Sequence of chain 2.A:
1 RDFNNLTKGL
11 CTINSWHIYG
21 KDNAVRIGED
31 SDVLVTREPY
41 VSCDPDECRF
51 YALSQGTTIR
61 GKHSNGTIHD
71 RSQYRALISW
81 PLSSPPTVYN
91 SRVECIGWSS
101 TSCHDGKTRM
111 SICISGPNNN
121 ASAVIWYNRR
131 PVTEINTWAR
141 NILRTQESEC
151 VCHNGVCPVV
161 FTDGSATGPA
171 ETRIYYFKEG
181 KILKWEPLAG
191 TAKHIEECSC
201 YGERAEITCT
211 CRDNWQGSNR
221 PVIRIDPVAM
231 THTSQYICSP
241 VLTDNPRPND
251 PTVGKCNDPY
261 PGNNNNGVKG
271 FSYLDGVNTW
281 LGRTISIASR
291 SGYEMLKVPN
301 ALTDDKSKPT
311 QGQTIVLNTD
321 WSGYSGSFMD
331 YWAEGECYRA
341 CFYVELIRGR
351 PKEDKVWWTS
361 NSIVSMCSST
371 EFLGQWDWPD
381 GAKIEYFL

Binding-site contacts:
Ligand atom O8 contacts residue SER286 of chain 2.A at 4.3 Å.
Ligand atom C11 contacts residue THR319 of chain 2.A at 3.5 Å.
Ligand atom O9 contacts residue LYS352 of chain 2.A at 2.8 Å (salt-bridge).
Ligand atom C6 contacts residue SER289 of chain 2.A at 4.0 Å.
Ligand atom C7 contacts residue SER289 of chain 2.A at 3.8 Å.
Ligand atom C10 contacts residue ASN318 of chain 2.A at 3.6 Å.
Ligand atom C11 contacts residue TRP321 of chain 2.A at 3.5 Å (hydrophobic).
Ligand atom O10 contacts residue THR319 of chain 2.A at 4.1 Å.
Ligand atom C5 contacts residue ASN318 of chain 2.A at 3.8 Å.
Ligand atom C9 contacts residue LYS352 of chain 2.A at 3.2 Å.
Ligand atom O7 contacts residue TRP321 of chain 2.A at 4.0 Å.
Ligand atom C9 contacts residue TRP321 of chain 2.A at 3.9 Å (hydrophobic).
Ligand atom C11 contacts residue ASP320 of chain 2.A at 3.5 Å.
Ligand atom N5 contacts residue SER291 of chain 2.A at 2.9 Å (h-bond).
Ligand atom O1A contacts residue SER286 of chain 2.A at 2.6 Å (h-bond).
Ligand atom C8 contacts residue SER289 of chain 2.A at 3.4 Å.
Ligand atom O1B contacts residue SER286 of chain 2.A at 3.4 Å (h-bond).
Ligand atom C10 contacts residue SER291 of chain 2.A at 3.7 Å.
Ligand atom C3 contacts residue ASN318 of chain 2.A at 3.9 Å.
Ligand atom O8 contacts residue SER289 of chain 2.A at 2.7 Å (h-bond).
Ligand atom C5 contacts residue SER291 of chain 2.A at 3.9 Å.
Ligand atom O10 contacts residue TRP321 of chain 2.A at 4.1 Å.
Ligand atom O1A contacts residue ALA288 of chain 2.A at 3.9 Å.
Ligand atom C9 contacts residue SER289 of chain 2.A at 3.4 Å.
Ligand atom O1A contacts residue SER289 of chain 2.A at 3.9 Å.
Ligand atom C11 contacts residue SER291 of chain 2.A at 3.4 Å.
Ligand atom C10 contacts residue TRP321 of chain 2.A at 3.9 Å (hydrophobic).
Ligand atom C7 contacts residue TRP321 of chain 2.A at 3.7 Å (hydrophobic).
Ligand atom C4 contacts residue ASN318 of chain 2.A at 3.2 Å.
Ligand atom O1B contacts residue ASN318 of chain 2.A at 3.2 Å (h-bond).
Ligand atom C11 contacts residue ASN318 of chain 2.A at 3.6 Å.
Ligand atom C4 contacts residue SER291 of chain 2.A at 4.0 Å.
Ligand atom O4 contacts residue THR319 of chain 2.A at 4.0 Å.
Ligand atom N5 contacts residue TRP321 of chain 2.A at 4.2 Å.
Ligand atom C1 contacts residue ASN318 of chain 2.A at 4.1 Å.
Ligand atom C10 contacts residue THR319 of chain 2.A at 4.0 Å.
Ligand atom O4 contacts residue ASN318 of chain 2.A at 3.3 Å (h-bond).
Ligand atom C1 contacts residue SER286 of chain 2.A at 3.3 Å.
Ligand atom N5 contacts residue ASN318 of chain 2.A at 3.1 Å (h-bond).
Ligand atom C6 contacts residue SER291 of chain 2.A at 4.1 Å.

This protein binds this small molecule.
Small molecule (SMILES): CC(=O)N[C@H]1[C@H]([C@H](O)[C@H](O)CO)O[C@@](O)(C(=O)O)C[C@@H]1O